This small molecule binds to this protein.
Small molecule (SMILES): CCCCC[C@H](CC(=O)NO)C(=O)N[C@H](C(=O)N1CCC[C@H]1CO)C(C)C

Sequence of chain 1.A:
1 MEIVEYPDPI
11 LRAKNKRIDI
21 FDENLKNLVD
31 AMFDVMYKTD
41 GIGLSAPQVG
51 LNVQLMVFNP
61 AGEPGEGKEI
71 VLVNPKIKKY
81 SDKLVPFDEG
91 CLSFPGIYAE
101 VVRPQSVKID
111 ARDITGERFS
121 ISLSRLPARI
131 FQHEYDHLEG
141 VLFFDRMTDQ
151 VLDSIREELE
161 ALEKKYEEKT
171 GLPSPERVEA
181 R

Binding-site contacts:
Ligand atom O13 contacts residue ILE42 of chain 1.A at 2.8 Å (h-bond).
Ligand atom C8 contacts residue GLY90 of chain 1.A at 3.8 Å.
Ligand atom O2 contacts residue GLN48 of chain 1.A at 2.5 Å (h-bond).
Ligand atom N1 contacts residue GLY43 of chain 1.A at 3.5 Å (h-bond).
Ligand atom C11 contacts residue ARG129 of chain 1.A at 3.6 Å.
Ligand atom O27 contacts residue ASP88 of chain 1.A at 2.7 Å (salt-bridge).
Ligand atom C10 contacts residue ARG129 of chain 1.A at 3.8 Å.
Ligand atom C17 contacts residue TYR98 of chain 1.A at 3.0 Å (hydrophobic).
Ligand atom N1 contacts residue GLU134 of chain 1.A at 2.5 Å (salt-bridge).
Ligand atom O2 contacts residue ZN1 of chain 1.C at 2.4 Å.
Ligand atom O20 contacts residue GLY90 of chain 1.A at 2.8 Å (h-bond).
Ligand atom C17 contacts residue GLY90 of chain 1.A at 3.3 Å.
Ligand atom C10 contacts residue HIS133 of chain 1.A at 3.8 Å.
Ligand atom O4 contacts residue CYS91 of chain 1.A at 3.3 Å (h-bond).
Ligand atom O2 contacts residue GLU134 of chain 1.A at 2.9 Å (salt-bridge).
Ligand atom O2 contacts residue HIS137 of chain 1.A at 2.9 Å.
Ligand atom C3 contacts residue GLN48 of chain 1.A at 3.7 Å.
Ligand atom C3 contacts residue GLY43 of chain 1.A at 3.8 Å.
Ligand atom N1 contacts residue GLN48 of chain 1.A at 3.3 Å (h-bond).
Ligand atom C3 contacts residue LEU92 of chain 1.A at 3.8 Å (hydrophobic).
Ligand atom O4 contacts residue ZN1 of chain 1.C at 2.2 Å.
Ligand atom O27 contacts residue PHE87 of chain 1.A at 3.5 Å.
Ligand atom C9 contacts residue ILE130 of chain 1.A at 3.8 Å (hydrophobic).
Ligand atom O20 contacts residue GLU89 of chain 1.A at 3.7 Å.
Ligand atom C7 contacts residue GLU134 of chain 1.A at 3.5 Å.
Ligand atom O2 contacts residue HIS133 of chain 1.A at 3.2 Å.
Ligand atom O4 contacts residue LEU92 of chain 1.A at 2.9 Å (h-bond).
Ligand atom O4 contacts residue HIS133 of chain 1.A at 3.4 Å (h-bond).
Ligand atom C6 contacts residue GLY90 of chain 1.A at 3.7 Å.
Ligand atom C5 contacts residue GLY43 of chain 1.A at 3.3 Å.
Ligand atom O13 contacts residue GLY41 of chain 1.A at 3.1 Å.
Ligand atom O4 contacts residue GLN48 of chain 1.A at 3.0 Å (h-bond).
Ligand atom C3 contacts residue GLU134 of chain 1.A at 3.7 Å.
Ligand atom N1 contacts residue HIS133 of chain 1.A at 3.5 Å.
Ligand atom N1 contacts residue ZN1 of chain 1.C at 3.0 Å.
Ligand atom C26 contacts residue ASP88 of chain 1.A at 3.4 Å.
Ligand atom C18 contacts residue ASP40 of chain 1.A at 3.8 Å.
Ligand atom C3 contacts residue ZN1 of chain 1.C at 2.9 Å.
Ligand atom C3 contacts residue HIS133 of chain 1.A at 3.6 Å.
Ligand atom N14 contacts residue GLY90 of chain 1.A at 3.2 Å (h-bond).